This small molecule binds to this protein.
Small molecule (SMILES): CC(=O)N[C@@H]1[C@@H](O)[C@H](O)[C@@H](CO)O[C@H]1O

Binding-site contacts:
Ligand atom C4 contacts residue ASN317 of chain 1.A at 4.2 Å.
Ligand atom O5 contacts residue ASN317 of chain 1.A at 2.4 Å (h-bond).
Ligand atom O7 contacts residue ASN317 of chain 1.A at 3.8 Å.
Ligand atom C5 contacts residue ASN317 of chain 1.A at 3.7 Å.
Ligand atom C3 contacts residue ASN317 of chain 1.A at 3.8 Å.
Ligand atom N2 contacts residue ASN317 of chain 1.A at 2.9 Å (h-bond).
Ligand atom C2 contacts residue ASN317 of chain 1.A at 2.5 Å.
Ligand atom C7 contacts residue ASN317 of chain 1.A at 3.5 Å.
Ligand atom C1 contacts residue ASN317 of chain 1.A at 1.4 Å.

Sequence of chain 1.A:
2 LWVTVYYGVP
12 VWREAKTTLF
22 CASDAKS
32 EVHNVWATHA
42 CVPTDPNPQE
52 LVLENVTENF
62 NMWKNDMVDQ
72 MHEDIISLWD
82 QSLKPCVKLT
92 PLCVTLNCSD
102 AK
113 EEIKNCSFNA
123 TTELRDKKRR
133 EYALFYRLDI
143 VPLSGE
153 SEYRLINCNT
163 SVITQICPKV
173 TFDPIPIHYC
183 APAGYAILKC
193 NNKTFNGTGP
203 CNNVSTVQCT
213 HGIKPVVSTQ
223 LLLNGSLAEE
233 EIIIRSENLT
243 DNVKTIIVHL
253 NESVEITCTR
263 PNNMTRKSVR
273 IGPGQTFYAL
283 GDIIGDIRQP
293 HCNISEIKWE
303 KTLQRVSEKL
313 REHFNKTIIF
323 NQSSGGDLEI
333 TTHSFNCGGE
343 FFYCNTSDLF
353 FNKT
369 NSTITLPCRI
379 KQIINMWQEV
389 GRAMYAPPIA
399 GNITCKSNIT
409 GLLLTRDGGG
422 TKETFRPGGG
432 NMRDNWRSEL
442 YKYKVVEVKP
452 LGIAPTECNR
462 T